Binding-site contacts:
Ligand atom CAM contacts residue ALA71 of chain 1.B at 3.3 Å (hydrophobic).
Ligand atom CAK contacts residue THR91 of chain 1.B at 3.6 Å.
Ligand atom CZ contacts residue TRP53 of chain 1.B at 3.6 Å (hydrophobic).
Ligand atom O contacts residue ARG78 of chain 1.B at 2.9 Å (salt-bridge).
Ligand atom CB contacts residue HIS146 of chain 1.B at 3.6 Å.
Ligand atom O contacts residue SER145 of chain 1.B at 2.9 Å (h-bond).
Ligand atom CAM contacts residue TYR18 of chain 1.B at 3.7 Å (hydrophobic).
Ligand atom NH1 contacts residue GLU12 of chain 1.B at 2.9 Å (salt-bridge).
Ligand atom OXT contacts residue ALA71 of chain 1.B at 3.6 Å.
Ligand atom O contacts residue THR144 of chain 1.B at 3.2 Å.
Ligand atom NH2 contacts residue GLU12 of chain 1.B at 2.9 Å (salt-bridge).
Ligand atom CAM contacts residue VAL215 of chain 1.B at 3.6 Å (hydrophobic).
Ligand atom C contacts residue ARG78 of chain 1.B at 3.6 Å.
Ligand atom OAC contacts residue GLY73 of chain 1.B at 3.2 Å.
Ligand atom OAE contacts residue HIS146 of chain 1.B at 2.7 Å (h-bond).
Ligand atom NE contacts residue ALA70 of chain 1.B at 3.1 Å (h-bond).
Ligand atom OAE contacts residue SER183 of chain 1.B at 3.4 Å.
Ligand atom OXT contacts residue ARG78 of chain 1.B at 2.8 Å (salt-bridge).
Ligand atom CAQ contacts residue MET93 of chain 1.B at 3.7 Å (hydrophobic).
Ligand atom CAS contacts residue SER183 of chain 1.B at 3.4 Å.
Ligand atom CG contacts residue ALA71 of chain 1.B at 3.2 Å (hydrophobic).
Ligand atom NH1 contacts residue GLN141 of chain 1.B at 2.9 Å (h-bond).
Ligand atom OAE contacts residue MET93 of chain 1.B at 3.2 Å.
Ligand atom CAK contacts residue VAL215 of chain 1.B at 3.5 Å (hydrophobic).
Ligand atom CAU contacts residue ALA71 of chain 1.B at 3.2 Å (hydrophobic).
Ligand atom NE contacts residue TRP53 of chain 1.B at 3.4 Å.
Ligand atom OAH contacts residue TYR15 of chain 1.B at 2.5 Å (h-bond).
Ligand atom CZ contacts residue ALA70 of chain 1.B at 3.6 Å (hydrophobic).
Ligand atom CZ contacts residue TYR15 of chain 1.B at 3.6 Å (hydrophobic).
Ligand atom CD contacts residue GLN141 of chain 1.B at 3.4 Å.
Ligand atom NH2 contacts residue TRP53 of chain 1.B at 3.6 Å.
Ligand atom N contacts residue ALA71 of chain 1.B at 2.9 Å (h-bond).
Ligand atom NH1 contacts residue TYR15 of chain 1.B at 3.2 Å.
Ligand atom CZ contacts residue GLU12 of chain 1.B at 3.3 Å.
Ligand atom OAH contacts residue SER183 of chain 1.B at 2.7 Å (h-bond).
Ligand atom NH2 contacts residue ALA70 of chain 1.B at 3.1 Å (h-bond).
Ligand atom OXT contacts residue GLY73 of chain 1.B at 2.8 Å (h-bond).
Ligand atom CAS contacts residue TYR15 of chain 1.B at 3.3 Å (hydrophobic).
Ligand atom CAS contacts residue HIS146 of chain 1.B at 3.5 Å.
Ligand atom NH2 contacts residue TYR15 of chain 1.B at 3.6 Å.

A small-molecule ligand and the protein it binds are described below.
Small molecule (SMILES): [H]/N=C(/N)NCCC[C@H](N[C@H](CCC(=O)O)C(=O)O)C(=O)O

Sequence of chain 1.B:
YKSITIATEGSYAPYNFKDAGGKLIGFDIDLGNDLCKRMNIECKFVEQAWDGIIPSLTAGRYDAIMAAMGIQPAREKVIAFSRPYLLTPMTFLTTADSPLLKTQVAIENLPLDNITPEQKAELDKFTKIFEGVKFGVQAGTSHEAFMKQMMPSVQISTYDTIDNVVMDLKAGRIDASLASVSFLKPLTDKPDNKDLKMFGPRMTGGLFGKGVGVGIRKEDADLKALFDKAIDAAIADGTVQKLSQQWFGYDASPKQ